Sequence of chain 1.B:
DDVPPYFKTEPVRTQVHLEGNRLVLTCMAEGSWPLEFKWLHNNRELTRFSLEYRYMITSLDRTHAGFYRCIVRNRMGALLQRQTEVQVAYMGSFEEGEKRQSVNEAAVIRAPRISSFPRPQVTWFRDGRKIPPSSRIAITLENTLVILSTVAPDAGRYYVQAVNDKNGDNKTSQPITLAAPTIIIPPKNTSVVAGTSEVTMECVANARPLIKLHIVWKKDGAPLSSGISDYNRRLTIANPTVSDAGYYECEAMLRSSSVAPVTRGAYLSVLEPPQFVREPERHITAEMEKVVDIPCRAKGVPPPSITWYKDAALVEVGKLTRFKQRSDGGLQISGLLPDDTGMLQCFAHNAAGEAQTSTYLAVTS

This protein binds this small molecule.
Small molecule (SMILES): CC(=O)N[C@H]1[C@H](O[C@H]2[C@H](O)[C@@H](NC(C)=O)CO[C@@H]2CO[C@@H]2O[C@@H](C)[C@@H](O)[C@@H](O)[C@@H]2O)O[C@H](CO)[C@@H](O)[C@@H]1O

Binding-site contacts:
Ligand atom C4 contacts residue TYR286 of chain 1.B at 3.9 Å (hydrophobic).
Ligand atom O3 contacts residue SER288 of chain 1.B at 2.7 Å (h-bond).
Ligand atom C1 contacts residue ASN208 of chain 1.B at 1.4 Å.
Ligand atom C3 contacts residue ASN208 of chain 1.B at 3.8 Å.
Ligand atom N2 contacts residue ASN208 of chain 1.B at 2.9 Å (h-bond).
Ligand atom C2 contacts residue ASN208 of chain 1.B at 2.5 Å.
Ligand atom C5 contacts residue TYR286 of chain 1.B at 3.9 Å (hydrophobic).
Ligand atom O5 contacts residue TYR286 of chain 1.B at 4.3 Å.
Ligand atom C6 contacts residue TYR286 of chain 1.B at 3.8 Å (hydrophobic).
Ligand atom C3 contacts residue TYR286 of chain 1.B at 4.0 Å (hydrophobic).
Ligand atom C4 contacts residue ASN208 of chain 1.B at 4.2 Å.
Ligand atom C5 contacts residue TYR286 of chain 1.B at 3.8 Å (hydrophobic).
Ligand atom O6 contacts residue TYR286 of chain 1.B at 3.8 Å.
Ligand atom O7 contacts residue ASN208 of chain 1.B at 4.3 Å.
Ligand atom C5 contacts residue ASN208 of chain 1.B at 3.6 Å.
Ligand atom O5 contacts residue ASN208 of chain 1.B at 2.3 Å (h-bond).
Ligand atom C3 contacts residue SER288 of chain 1.B at 3.9 Å.
Ligand atom C6 contacts residue TYR286 of chain 1.B at 4.2 Å (hydrophobic).
Ligand atom C7 contacts residue ASN208 of chain 1.B at 3.8 Å.